Sequence of chain 1.A:
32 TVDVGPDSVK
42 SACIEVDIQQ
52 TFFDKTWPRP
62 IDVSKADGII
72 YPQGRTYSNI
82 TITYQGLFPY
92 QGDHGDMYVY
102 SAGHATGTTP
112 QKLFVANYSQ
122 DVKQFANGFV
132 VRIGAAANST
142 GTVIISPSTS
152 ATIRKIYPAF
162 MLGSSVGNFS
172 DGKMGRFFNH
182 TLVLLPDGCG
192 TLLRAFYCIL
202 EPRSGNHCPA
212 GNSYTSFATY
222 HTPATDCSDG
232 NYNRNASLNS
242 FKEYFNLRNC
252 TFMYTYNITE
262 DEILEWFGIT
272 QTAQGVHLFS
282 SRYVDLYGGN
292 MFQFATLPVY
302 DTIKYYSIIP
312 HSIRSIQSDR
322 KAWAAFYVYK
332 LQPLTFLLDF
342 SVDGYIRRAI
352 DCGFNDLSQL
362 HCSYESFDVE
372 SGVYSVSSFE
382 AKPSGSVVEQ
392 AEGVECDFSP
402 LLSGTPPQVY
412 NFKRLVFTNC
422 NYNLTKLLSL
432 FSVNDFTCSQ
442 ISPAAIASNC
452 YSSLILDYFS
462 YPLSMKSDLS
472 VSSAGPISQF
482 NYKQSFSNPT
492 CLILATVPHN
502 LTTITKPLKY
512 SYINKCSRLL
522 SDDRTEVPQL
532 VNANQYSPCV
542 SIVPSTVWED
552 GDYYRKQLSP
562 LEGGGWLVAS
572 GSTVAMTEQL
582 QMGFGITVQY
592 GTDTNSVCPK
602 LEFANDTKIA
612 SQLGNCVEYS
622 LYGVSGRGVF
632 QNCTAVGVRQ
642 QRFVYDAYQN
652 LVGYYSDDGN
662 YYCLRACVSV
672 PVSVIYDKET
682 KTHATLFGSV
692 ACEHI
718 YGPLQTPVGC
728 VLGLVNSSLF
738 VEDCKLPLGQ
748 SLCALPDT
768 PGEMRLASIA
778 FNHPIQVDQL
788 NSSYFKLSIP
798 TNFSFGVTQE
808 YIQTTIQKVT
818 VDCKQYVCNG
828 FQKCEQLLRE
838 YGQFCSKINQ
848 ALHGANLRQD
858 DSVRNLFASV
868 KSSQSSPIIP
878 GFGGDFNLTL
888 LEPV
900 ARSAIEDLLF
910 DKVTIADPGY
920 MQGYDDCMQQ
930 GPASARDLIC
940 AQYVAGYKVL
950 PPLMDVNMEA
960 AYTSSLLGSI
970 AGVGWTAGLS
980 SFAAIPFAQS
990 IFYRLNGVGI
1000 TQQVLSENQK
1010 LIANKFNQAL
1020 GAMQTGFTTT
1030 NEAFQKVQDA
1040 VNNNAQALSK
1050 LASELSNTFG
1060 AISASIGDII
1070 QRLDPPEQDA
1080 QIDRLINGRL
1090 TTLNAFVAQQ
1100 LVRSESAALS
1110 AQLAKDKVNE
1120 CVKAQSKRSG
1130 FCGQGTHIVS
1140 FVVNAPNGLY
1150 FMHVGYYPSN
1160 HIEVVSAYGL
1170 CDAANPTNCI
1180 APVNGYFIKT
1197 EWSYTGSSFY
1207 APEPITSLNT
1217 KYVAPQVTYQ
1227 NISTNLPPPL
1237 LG

A small-molecule ligand and the protein it binds are described below.
Small molecule (SMILES): CC(=O)N[C@H]1[C@H](O[C@H]2[C@H](O)[C@@H](NC(C)=O)CO[C@@H]2CO)O[C@H](CO)[C@@H](O[C@@H]2O[C@H](CO[C@H]3O[C@H](CO)[C@@H](O)[C@H](O)[C@@H]3O)[C@@H](O)[C@H](O[C@H]3O[C@H](CO)[C@@H](O)[C@H](O)[C@@H]3O)[C@@H]2O)[C@@H]1O

Binding-site contacts:
Ligand atom C5 contacts residue ASN180 of chain 1.A at 3.7 Å.
Ligand atom O5 contacts residue ASN180 of chain 1.A at 2.4 Å (h-bond).
Ligand atom O7 contacts residue ASN180 of chain 1.A at 3.6 Å.
Ligand atom C3 contacts residue SER542 of chain 1.C at 3.5 Å.
Ligand atom C8 contacts residue VAL541 of chain 1.C at 3.6 Å (hydrophobic).
Ligand atom C6 contacts residue PHE179 of chain 1.A at 3.7 Å (hydrophobic).
Ligand atom C7 contacts residue ASN180 of chain 1.A at 3.5 Å.
Ligand atom C7 contacts residue SER542 of chain 1.C at 3.8 Å.
Ligand atom C8 contacts residue SER542 of chain 1.C at 3.7 Å.
Ligand atom N2 contacts residue SER542 of chain 1.C at 2.9 Å (h-bond).
Ligand atom O3 contacts residue SER542 of chain 1.C at 4.0 Å.
Ligand atom C4 contacts residue ASN180 of chain 1.A at 4.3 Å.
Ligand atom C2 contacts residue SER542 of chain 1.C at 3.7 Å.
Ligand atom O5 contacts residue PHE179 of chain 1.A at 3.9 Å.
Ligand atom C2 contacts residue ASN180 of chain 1.A at 2.5 Å.
Ligand atom C8 contacts residue VAL544 of chain 1.C at 4.2 Å (hydrophobic).
Ligand atom C1 contacts residue SER542 of chain 1.C at 3.9 Å.
Ligand atom C3 contacts residue ASN180 of chain 1.A at 3.8 Å.
Ligand atom O6 contacts residue PHE179 of chain 1.A at 3.7 Å.
Ligand atom N2 contacts residue ASN180 of chain 1.A at 3.0 Å (h-bond).
Ligand atom C1 contacts residue ASN180 of chain 1.A at 1.6 Å.

Sequence of chain 1.C:
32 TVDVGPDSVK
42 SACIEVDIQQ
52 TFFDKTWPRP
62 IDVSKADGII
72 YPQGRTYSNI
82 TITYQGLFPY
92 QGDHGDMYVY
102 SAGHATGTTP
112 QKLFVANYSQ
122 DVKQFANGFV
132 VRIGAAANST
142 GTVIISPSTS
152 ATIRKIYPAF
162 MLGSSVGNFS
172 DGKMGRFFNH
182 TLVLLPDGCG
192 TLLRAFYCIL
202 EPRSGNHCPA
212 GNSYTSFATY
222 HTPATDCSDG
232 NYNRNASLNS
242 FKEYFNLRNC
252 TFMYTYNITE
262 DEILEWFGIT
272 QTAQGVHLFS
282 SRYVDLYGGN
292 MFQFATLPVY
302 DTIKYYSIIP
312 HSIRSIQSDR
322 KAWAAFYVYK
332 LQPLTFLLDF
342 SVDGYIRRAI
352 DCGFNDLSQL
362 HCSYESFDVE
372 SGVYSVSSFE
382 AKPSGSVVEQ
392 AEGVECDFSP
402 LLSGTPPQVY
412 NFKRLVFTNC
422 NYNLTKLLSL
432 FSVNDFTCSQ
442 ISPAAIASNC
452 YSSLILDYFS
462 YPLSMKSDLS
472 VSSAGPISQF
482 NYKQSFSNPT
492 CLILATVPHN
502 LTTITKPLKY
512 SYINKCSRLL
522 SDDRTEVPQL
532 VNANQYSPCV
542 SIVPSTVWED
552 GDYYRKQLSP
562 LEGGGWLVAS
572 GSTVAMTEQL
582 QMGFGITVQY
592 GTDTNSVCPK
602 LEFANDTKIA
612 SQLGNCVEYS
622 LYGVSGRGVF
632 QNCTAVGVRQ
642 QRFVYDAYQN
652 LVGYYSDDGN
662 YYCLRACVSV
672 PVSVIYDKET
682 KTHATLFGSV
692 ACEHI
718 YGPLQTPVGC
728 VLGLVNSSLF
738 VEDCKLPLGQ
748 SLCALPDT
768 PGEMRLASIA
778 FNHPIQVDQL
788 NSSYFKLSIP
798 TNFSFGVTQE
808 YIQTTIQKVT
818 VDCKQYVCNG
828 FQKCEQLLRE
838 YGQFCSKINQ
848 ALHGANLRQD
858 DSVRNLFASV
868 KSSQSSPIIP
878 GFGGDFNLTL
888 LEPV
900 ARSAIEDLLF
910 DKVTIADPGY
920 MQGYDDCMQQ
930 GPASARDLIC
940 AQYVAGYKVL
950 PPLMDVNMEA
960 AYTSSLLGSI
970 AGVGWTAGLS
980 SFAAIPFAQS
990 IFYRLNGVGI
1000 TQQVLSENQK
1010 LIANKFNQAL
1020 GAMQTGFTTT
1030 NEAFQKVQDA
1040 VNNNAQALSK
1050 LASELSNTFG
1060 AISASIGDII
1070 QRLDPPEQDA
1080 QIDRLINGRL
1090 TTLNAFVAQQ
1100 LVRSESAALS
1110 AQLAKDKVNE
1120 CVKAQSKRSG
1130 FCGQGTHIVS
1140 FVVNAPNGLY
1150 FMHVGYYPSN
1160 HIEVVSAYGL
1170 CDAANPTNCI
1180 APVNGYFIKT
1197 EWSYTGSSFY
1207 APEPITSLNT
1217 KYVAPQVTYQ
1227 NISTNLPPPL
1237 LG